A protein and the small-molecule ligand that binds it are described below.
Small molecule (SMILES): OC[C@@H]1O[C@@H](O)[C@@H](O)[C@H]1O

Sequence of chain 4.A:
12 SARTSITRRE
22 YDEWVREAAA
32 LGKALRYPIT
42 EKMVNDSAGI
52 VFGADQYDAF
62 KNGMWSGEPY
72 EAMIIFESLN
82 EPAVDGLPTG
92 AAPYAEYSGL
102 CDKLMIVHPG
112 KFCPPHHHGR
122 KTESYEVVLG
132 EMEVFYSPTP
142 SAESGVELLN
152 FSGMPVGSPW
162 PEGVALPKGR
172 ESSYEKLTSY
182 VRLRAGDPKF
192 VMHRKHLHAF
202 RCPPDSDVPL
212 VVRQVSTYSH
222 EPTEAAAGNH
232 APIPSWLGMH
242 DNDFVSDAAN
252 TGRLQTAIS

Binding-site contacts:
Ligand atom O5 contacts residue VAL45 of chain 4.A at 3.8 Å.
Ligand atom O3 contacts residue ASP47 of chain 4.A at 4.4 Å.
Ligand atom O2 contacts residue ASP47 of chain 4.A at 2.4 Å (salt-bridge).
Ligand atom C2 contacts residue VAL45 of chain 4.A at 3.2 Å (hydrophobic).
Ligand atom C3 contacts residue ASN46 of chain 4.A at 4.3 Å.
Ligand atom O1 contacts residue ARG27 of chain 4.A at 4.3 Å.
Ligand atom C3 contacts residue VAL45 of chain 4.A at 3.4 Å (hydrophobic).
Ligand atom C1 contacts residue ASP23 of chain 4.A at 4.3 Å.
Ligand atom O2 contacts residue ASP23 of chain 4.A at 4.4 Å.
Ligand atom O4 contacts residue VAL45 of chain 4.A at 3.8 Å.
Ligand atom O1 contacts residue TYR22 of chain 4.A at 4.0 Å.
Ligand atom O2 contacts residue VAL45 of chain 4.A at 4.5 Å.
Ligand atom C5 contacts residue VAL45 of chain 4.A at 3.3 Å (hydrophobic).
Ligand atom O2 contacts residue ASN46 of chain 4.A at 3.6 Å.
Ligand atom C2 contacts residue ASN46 of chain 4.A at 3.4 Å.
Ligand atom C1 contacts residue ASN46 of chain 4.A at 4.3 Å.
Ligand atom C2 contacts residue ASP47 of chain 4.A at 3.8 Å.
Ligand atom O2 contacts residue TYR22 of chain 4.A at 4.3 Å.
Ligand atom O2 contacts residue ARG19 of chain 4.A at 3.6 Å.
Ligand atom O1 contacts residue ASP47 of chain 4.A at 4.2 Å.
Ligand atom O4 contacts residue ARG27 of chain 4.A at 4.0 Å.
Ligand atom C4 contacts residue VAL45 of chain 4.A at 3.8 Å (hydrophobic).
Ligand atom C1 contacts residue ARG27 of chain 4.A at 4.4 Å.
Ligand atom O5 contacts residue ARG27 of chain 4.A at 4.2 Å.
Ligand atom O1 contacts residue ARG19 of chain 4.A at 4.2 Å.
Ligand atom O1 contacts residue ASP23 of chain 4.A at 3.0 Å (salt-bridge).
Ligand atom C1 contacts residue VAL45 of chain 4.A at 3.7 Å (hydrophobic).